Sequence of chain 1.A:
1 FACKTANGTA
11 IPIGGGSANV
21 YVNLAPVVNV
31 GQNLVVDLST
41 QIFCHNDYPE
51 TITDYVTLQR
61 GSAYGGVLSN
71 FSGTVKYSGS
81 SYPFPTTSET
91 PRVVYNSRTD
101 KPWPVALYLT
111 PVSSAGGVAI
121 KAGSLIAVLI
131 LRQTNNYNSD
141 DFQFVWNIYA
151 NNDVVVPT

Binding-site contacts:
Ligand atom O3 contacts residue GLN133 of chain 1.A at 3.1 Å (h-bond).
Ligand atom C1 contacts residue PHE1 of chain 1.A at 3.7 Å (hydrophobic).
Ligand atom C2 contacts residue PHE1 of chain 1.A at 3.7 Å (hydrophobic).
Ligand atom C4 contacts residue PHE1 of chain 1.A at 3.7 Å (hydrophobic).
Ligand atom C17 contacts residue TYR48 of chain 1.A at 2.6 Å (hydrophobic).
Ligand atom O4 contacts residue ASN135 of chain 1.A at 2.9 Å (h-bond).
Ligand atom C35 contacts residue TYR48 of chain 1.A at 3.3 Å (hydrophobic).
Ligand atom O2 contacts residue ILE13 of chain 1.A at 3.5 Å.
Ligand atom C6 contacts residue PHE1 of chain 1.A at 3.9 Å (hydrophobic).
Ligand atom N36 contacts residue TYR48 of chain 1.A at 3.8 Å.
Ligand atom O2 contacts residue PHE1 of chain 1.A at 2.8 Å (h-bond).
Ligand atom O3 contacts residue PHE142 of chain 1.A at 3.8 Å.
Ligand atom C6 contacts residue ASN46 of chain 1.A at 3.4 Å.
Ligand atom C4 contacts residue ASN135 of chain 1.A at 4.0 Å.
Ligand atom O6 contacts residue ASN46 of chain 1.A at 3.2 Å (h-bond).
Ligand atom O4 contacts residue ILE52 of chain 1.A at 3.8 Å.
Ligand atom O4 contacts residue GLN133 of chain 1.A at 3.3 Å (h-bond).
Ligand atom C2 contacts residue ASP140 of chain 1.A at 3.8 Å.
Ligand atom C3 contacts residue ASP140 of chain 1.A at 3.2 Å.
Ligand atom O5 contacts residue ASP47 of chain 1.A at 3.8 Å.
Ligand atom C15 contacts residue TYR137 of chain 1.A at 3.7 Å (hydrophobic).
Ligand atom O6 contacts residue PHE1 of chain 1.A at 2.9 Å (h-bond).
Ligand atom C4 contacts residue ASP54 of chain 1.A at 3.4 Å.
Ligand atom C6 contacts residue TYR48 of chain 1.A at 4.0 Å (hydrophobic).
Ligand atom O3 contacts residue ASP140 of chain 1.A at 2.5 Å (salt-bridge).
Ligand atom O6 contacts residue ASP47 of chain 1.A at 2.9 Å (salt-bridge).
Ligand atom C6 contacts residue ASP47 of chain 1.A at 3.7 Å.
Ligand atom O5 contacts residue PHE1 of chain 1.A at 3.2 Å (h-bond).
Ligand atom O4 contacts residue ASP54 of chain 1.A at 2.5 Å (salt-bridge).
Ligand atom C3 contacts residue ASN135 of chain 1.A at 3.9 Å.
Ligand atom C16 contacts residue TYR48 of chain 1.A at 3.9 Å (hydrophobic).
Ligand atom N37 contacts residue TYR48 of chain 1.A at 3.4 Å.
Ligand atom O6 contacts residue ASP54 of chain 1.A at 2.5 Å (salt-bridge).
Ligand atom C6 contacts residue ASP54 of chain 1.A at 3.3 Å.
Ligand atom C4 contacts residue GLN133 of chain 1.A at 3.6 Å.
Ligand atom C5 contacts residue PHE1 of chain 1.A at 3.8 Å (hydrophobic).
Ligand atom C18 contacts residue TYR48 of chain 1.A at 2.9 Å (hydrophobic).
Ligand atom O3 contacts residue ASN135 of chain 1.A at 3.5 Å (h-bond).
Ligand atom C3 contacts residue GLN133 of chain 1.A at 3.9 Å.
Ligand atom C5 contacts residue ILE52 of chain 1.A at 4.0 Å (hydrophobic).

This small molecule binds to this protein.
Small molecule (SMILES): OCc1cn(CCc2ccc(O[C@H]3O[C@H](CO)[C@@H](O)[C@H](O)[C@@H]3O)cc2)nn1